Binding-site contacts:
Ligand atom C4 contacts residue GLY457 of chain 1.K at 3.5 Å.
Ligand atom N7 contacts residue ILE418 of chain 1.K at 3.5 Å (h-bond).
Ligand atom O2B contacts residue THR454 of chain 1.K at 2.4 Å (h-bond).
Ligand atom C6 contacts residue GLN420 of chain 1.K at 3.5 Å.
Ligand atom O2B contacts residue LYS458 of chain 1.K at 3.5 Å (salt-bridge).
Ligand atom C6 contacts residue VAL456 of chain 1.K at 3.4 Å (hydrophobic).
Ligand atom N1 contacts residue GLN420 of chain 1.K at 3.5 Å (h-bond).
Ligand atom PG contacts residue MG1 of chain 1.FB at 3.2 Å.
Ligand atom N3 contacts residue GLY457 of chain 1.K at 3.3 Å (h-bond).
Ligand atom C1' contacts residue ILE618 of chain 1.K at 3.6 Å (hydrophobic).
Ligand atom C8 contacts residue GLU460 of chain 1.K at 3.0 Å.
Ligand atom C5' contacts residue GLY457 of chain 1.K at 3.4 Å.
Ligand atom O3B contacts residue THR459 of chain 1.K at 3.3 Å.
Ligand atom N7 contacts residue VAL417 of chain 1.K at 3.8 Å.
Ligand atom C4 contacts residue VAL456 of chain 1.K at 3.4 Å (hydrophobic).
Ligand atom S1G contacts residue LYS458 of chain 1.K at 3.5 Å.
Ligand atom N1 contacts residue VAL456 of chain 1.K at 3.2 Å (h-bond).
Ligand atom S1G contacts residue THR454 of chain 1.K at 3.5 Å.
Ligand atom C6 contacts residue ILE418 of chain 1.K at 3.4 Å (hydrophobic).
Ligand atom O2' contacts residue GLU460 of chain 1.K at 3.0 Å (salt-bridge).
Ligand atom N6 contacts residue ILE418 of chain 1.K at 2.2 Å (h-bond).
Ligand atom C2' contacts residue GLU460 of chain 1.K at 3.1 Å.
Ligand atom N7 contacts residue GLU460 of chain 1.K at 3.5 Å.
Ligand atom N9 contacts residue GLY457 of chain 1.K at 3.6 Å.
Ligand atom O4' contacts residue GLY457 of chain 1.K at 3.0 Å (h-bond).
Ligand atom C5 contacts residue VAL456 of chain 1.K at 3.5 Å (hydrophobic).
Ligand atom O2B contacts residue MG1 of chain 1.FB at 2.5 Å.
Ligand atom C4' contacts residue GLY457 of chain 1.K at 3.7 Å.
Ligand atom C1' contacts residue GLY457 of chain 1.K at 3.7 Å.
Ligand atom O2G contacts residue THR454 of chain 1.K at 3.1 Å.
Ligand atom N3 contacts residue VAL456 of chain 1.K at 3.2 Å.
Ligand atom PB contacts residue MG1 of chain 1.FB at 2.8 Å.
Ligand atom N6 contacts residue GLN420 of chain 1.K at 3.2 Å (h-bond).
Ligand atom O2B contacts residue GLY455 of chain 1.K at 3.8 Å.
Ligand atom S1G contacts residue MG1 of chain 1.FB at 3.1 Å.
Ligand atom C2 contacts residue VAL456 of chain 1.K at 3.1 Å (hydrophobic).
Ligand atom O3B contacts residue MG1 of chain 1.FB at 2.2 Å.
Ligand atom O4' contacts residue VAL658 of chain 1.K at 3.5 Å.
Ligand atom O3A contacts residue MG1 of chain 1.FB at 3.5 Å.
Ligand atom C4' contacts residue VAL658 of chain 1.K at 3.7 Å (hydrophobic).

A protein and the small-molecule ligand that binds it are described below.
Small molecule (SMILES): Nc1ncnc2c1ncn2[C@@H]1O[C@H](COP(=O)(O)OP(=O)(O)OP(O)(O)=S)[C@@H](O)[C@H]1O

Sequence of chain 1.K:
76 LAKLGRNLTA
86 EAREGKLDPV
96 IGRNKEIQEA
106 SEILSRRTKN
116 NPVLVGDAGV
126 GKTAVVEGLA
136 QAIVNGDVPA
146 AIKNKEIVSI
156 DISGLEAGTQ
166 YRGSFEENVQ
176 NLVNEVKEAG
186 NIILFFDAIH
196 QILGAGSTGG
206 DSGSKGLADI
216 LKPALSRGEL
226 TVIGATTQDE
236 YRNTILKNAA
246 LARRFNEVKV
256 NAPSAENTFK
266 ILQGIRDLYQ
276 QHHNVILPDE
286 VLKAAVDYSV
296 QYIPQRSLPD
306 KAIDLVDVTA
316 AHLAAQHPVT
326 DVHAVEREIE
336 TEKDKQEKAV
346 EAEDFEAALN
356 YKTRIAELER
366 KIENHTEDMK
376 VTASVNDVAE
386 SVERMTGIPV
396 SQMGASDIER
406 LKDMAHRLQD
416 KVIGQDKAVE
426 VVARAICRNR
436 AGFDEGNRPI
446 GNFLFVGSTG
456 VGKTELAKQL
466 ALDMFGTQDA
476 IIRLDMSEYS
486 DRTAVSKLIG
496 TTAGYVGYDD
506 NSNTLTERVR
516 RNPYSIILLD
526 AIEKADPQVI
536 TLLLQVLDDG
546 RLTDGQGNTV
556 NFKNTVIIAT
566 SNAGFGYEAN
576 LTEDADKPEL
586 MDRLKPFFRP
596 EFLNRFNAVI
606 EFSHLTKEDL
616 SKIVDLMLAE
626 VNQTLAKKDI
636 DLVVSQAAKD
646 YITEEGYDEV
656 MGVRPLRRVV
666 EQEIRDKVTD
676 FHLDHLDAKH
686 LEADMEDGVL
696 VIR